Sequence of chain 1.A:
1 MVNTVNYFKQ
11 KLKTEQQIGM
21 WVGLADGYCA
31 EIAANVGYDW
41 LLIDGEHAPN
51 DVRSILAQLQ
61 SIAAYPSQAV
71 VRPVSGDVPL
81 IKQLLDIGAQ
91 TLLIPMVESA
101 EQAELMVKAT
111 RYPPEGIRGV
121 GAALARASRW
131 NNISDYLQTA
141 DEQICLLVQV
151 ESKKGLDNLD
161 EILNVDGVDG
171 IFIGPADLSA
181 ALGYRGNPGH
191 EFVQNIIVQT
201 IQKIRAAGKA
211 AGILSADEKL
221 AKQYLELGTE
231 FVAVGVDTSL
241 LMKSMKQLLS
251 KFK

Binding-site contacts:
Ligand atom O12 contacts residue VAL120 of chain 1.C at 2.6 Å (h-bond).
Ligand atom C4 contacts residue ARG72 of chain 1.A at 3.8 Å.
Ligand atom C2 contacts residue GLY174 of chain 1.A at 4.0 Å.
Ligand atom O10 contacts residue ZN1 of chain 1.D at 2.3 Å.
Ligand atom C1 contacts residue GLY174 of chain 1.A at 3.4 Å.
Ligand atom O9 contacts residue GLY174 of chain 1.A at 3.4 Å.
Ligand atom O11 contacts residue ARG72 of chain 1.A at 3.1 Å (salt-bridge).
Ligand atom C2 contacts residue GLU151 of chain 1.A at 4.0 Å.
Ligand atom O9 contacts residue ALA176 of chain 1.A at 3.5 Å (h-bond).
Ligand atom O7 contacts residue ALA122 of chain 1.C at 3.5 Å (h-bond).
Ligand atom C2 contacts residue ARG72 of chain 1.A at 3.5 Å.
Ligand atom C3 contacts residue ARG72 of chain 1.A at 3.3 Å.
Ligand atom O8 contacts residue ALA176 of chain 1.A at 3.0 Å (h-bond).
Ligand atom C1 contacts residue ALA176 of chain 1.A at 3.6 Å (hydrophobic).
Ligand atom O12 contacts residue GLY121 of chain 1.C at 3.0 Å.
Ligand atom C1 contacts residue ZN1 of chain 1.D at 3.1 Å.
Ligand atom C5 contacts residue VAL120 of chain 1.C at 4.0 Å (hydrophobic).
Ligand atom O10 contacts residue ARG72 of chain 1.A at 2.9 Å (salt-bridge).
Ligand atom O11 contacts residue HIS47 of chain 1.A at 3.9 Å.
Ligand atom C5 contacts residue ALA176 of chain 1.A at 3.8 Å (hydrophobic).
Ligand atom O11 contacts residue GLY121 of chain 1.C at 3.8 Å.
Ligand atom C6 contacts residue ALA123 of chain 1.C at 3.9 Å (hydrophobic).
Ligand atom O10 contacts residue GLY174 of chain 1.A at 3.8 Å.
Ligand atom O10 contacts residue GLN149 of chain 1.A at 2.9 Å (h-bond).
Ligand atom C1 contacts residue PRO175 of chain 1.A at 3.9 Å (hydrophobic).
Ligand atom O8 contacts residue PRO175 of chain 1.A at 3.1 Å (h-bond).
Ligand atom O8 contacts residue GLY174 of chain 1.A at 3.3 Å.
Ligand atom O7 contacts residue ALA123 of chain 1.C at 3.3 Å (h-bond).
Ligand atom O9 contacts residue ASP177 of chain 1.A at 2.9 Å (salt-bridge).
Ligand atom O12 contacts residue ALA176 of chain 1.A at 3.2 Å.
Ligand atom O9 contacts residue GLU151 of chain 1.A at 3.2 Å (salt-bridge).
Ligand atom O9 contacts residue ZN1 of chain 1.D at 2.4 Å.
Ligand atom O10 contacts residue GLU151 of chain 1.A at 3.2 Å (salt-bridge).
Ligand atom O11 contacts residue LEU124 of chain 1.C at 3.3 Å.
Ligand atom C3 contacts residue ZN1 of chain 1.D at 3.8 Å.
Ligand atom C1 contacts residue GLU151 of chain 1.A at 4.0 Å.
Ligand atom O9 contacts residue PRO175 of chain 1.A at 4.0 Å.
Ligand atom C2 contacts residue ZN1 of chain 1.D at 2.8 Å.
Ligand atom C1 contacts residue ASP177 of chain 1.A at 4.0 Å.
Ligand atom O7 contacts residue GLY121 of chain 1.C at 3.6 Å.

A small-molecule ligand and the protein it binds are described below.
Small molecule (SMILES): O=C(O)C(=O)C[C@@H](O)[C@H](O)CO

Sequence of chain 1.C:
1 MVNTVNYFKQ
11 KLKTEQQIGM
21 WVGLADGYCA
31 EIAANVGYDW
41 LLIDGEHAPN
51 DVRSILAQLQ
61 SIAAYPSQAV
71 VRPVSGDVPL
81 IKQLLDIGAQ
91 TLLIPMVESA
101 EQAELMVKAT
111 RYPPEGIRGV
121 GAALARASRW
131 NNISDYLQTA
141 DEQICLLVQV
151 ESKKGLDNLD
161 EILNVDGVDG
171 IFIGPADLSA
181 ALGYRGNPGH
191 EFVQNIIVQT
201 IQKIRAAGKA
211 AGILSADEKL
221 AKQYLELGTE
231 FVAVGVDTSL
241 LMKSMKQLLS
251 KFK